Sequence of chain 1.A:
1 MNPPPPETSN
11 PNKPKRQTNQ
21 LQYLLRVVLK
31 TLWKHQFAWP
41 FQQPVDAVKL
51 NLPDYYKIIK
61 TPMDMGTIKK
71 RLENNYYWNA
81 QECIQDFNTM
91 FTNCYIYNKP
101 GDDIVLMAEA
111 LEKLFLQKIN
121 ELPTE

Binding-site contacts:
Ligand atom O27 contacts residue ILE104 of chain 1.A at 4.0 Å.
Ligand atom C18 contacts residue LEU50 of chain 1.A at 3.5 Å (hydrophobic).
Ligand atom N11 contacts residue LEU50 of chain 1.A at 4.0 Å.
Ligand atom C1 contacts residue TRP39 of chain 1.A at 3.7 Å (hydrophobic).
Ligand atom C20 contacts residue TRP39 of chain 1.A at 3.5 Å (hydrophobic).
Ligand atom C17 contacts residue LEU52 of chain 1.A at 4.0 Å (hydrophobic).
Ligand atom C28 contacts residue VAL45 of chain 1.A at 3.9 Å (hydrophobic).
Ligand atom C22 contacts residue PRO40 of chain 1.A at 3.4 Å (hydrophobic).
Ligand atom C26 contacts residue ILE104 of chain 1.A at 3.7 Å (hydrophobic).
Ligand atom N25 contacts residue ILE104 of chain 1.A at 3.9 Å.
Ligand atom C28 contacts residue PHE41 of chain 1.A at 3.8 Å (hydrophobic).
Ligand atom C6 contacts residue MET107 of chain 1.A at 4.1 Å (hydrophobic).
Ligand atom C20 contacts residue LEU50 of chain 1.A at 3.7 Å (hydrophobic).
Ligand atom C29 contacts residue PRO40 of chain 1.A at 3.3 Å (hydrophobic).
Ligand atom N19 contacts residue LEU50 of chain 1.A at 3.1 Å.
Ligand atom C21 contacts residue TRP39 of chain 1.A at 3.8 Å (hydrophobic).
Ligand atom O27 contacts residue TYR97 of chain 1.A at 4.0 Å.
Ligand atom C14 contacts residue ILE104 of chain 1.A at 3.9 Å (hydrophobic).
Ligand atom C28 contacts residue PRO40 of chain 1.A at 3.9 Å (hydrophobic).
Ligand atom C22 contacts residue LEU50 of chain 1.A at 4.2 Å (hydrophobic).
Ligand atom C5 contacts residue ASP103 of chain 1.A at 4.0 Å.
Ligand atom O27 contacts residue CYS94 of chain 1.A at 4.0 Å.
Ligand atom N19 contacts residue TRP39 of chain 1.A at 3.8 Å.
Ligand atom C24 contacts residue ILE104 of chain 1.A at 3.9 Å (hydrophobic).
Ligand atom C13 contacts residue ILE104 of chain 1.A at 4.1 Å (hydrophobic).
Ligand atom C23 contacts residue PRO40 of chain 1.A at 3.8 Å (hydrophobic).
Ligand atom O27 contacts residue TYR55 of chain 1.A at 4.1 Å.
Ligand atom C1 contacts residue ILE104 of chain 1.A at 3.8 Å (hydrophobic).
Ligand atom C22 contacts residue GLN43 of chain 1.A at 3.9 Å.
Ligand atom C21 contacts residue PRO40 of chain 1.A at 4.1 Å (hydrophobic).
Ligand atom C23 contacts residue LEU50 of chain 1.A at 3.8 Å (hydrophobic).
Ligand atom C5 contacts residue ILE104 of chain 1.A at 3.9 Å (hydrophobic).
Ligand atom C15 contacts residue TYR97 of chain 1.A at 3.8 Å (hydrophobic).
Ligand atom C26 contacts residue ASN98 of chain 1.A at 3.9 Å.
Ligand atom C21 contacts residue GLN43 of chain 1.A at 3.9 Å.
Ligand atom O27 contacts residue ASN98 of chain 1.A at 3.0 Å (h-bond).
Ligand atom N25 contacts residue VAL45 of chain 1.A at 4.1 Å.
Ligand atom C16 contacts residue LEU52 of chain 1.A at 4.0 Å (hydrophobic).
Ligand atom C6 contacts residue ILE104 of chain 1.A at 3.8 Å (hydrophobic).
Ligand atom C15 contacts residue ASN98 of chain 1.A at 3.5 Å.

The protein below binds the small molecule below.
Small molecule (SMILES): CN1C(=O)c2cccc3c2C1=Cc1cccnc1N3Cc1cccc(C(N)=O)c1